A protein and the small-molecule ligand that binds it are described below.
Small molecule (SMILES): Cc1onc(O)c1C[C@H](N)C(=O)O

Sequence of chain 1.A:
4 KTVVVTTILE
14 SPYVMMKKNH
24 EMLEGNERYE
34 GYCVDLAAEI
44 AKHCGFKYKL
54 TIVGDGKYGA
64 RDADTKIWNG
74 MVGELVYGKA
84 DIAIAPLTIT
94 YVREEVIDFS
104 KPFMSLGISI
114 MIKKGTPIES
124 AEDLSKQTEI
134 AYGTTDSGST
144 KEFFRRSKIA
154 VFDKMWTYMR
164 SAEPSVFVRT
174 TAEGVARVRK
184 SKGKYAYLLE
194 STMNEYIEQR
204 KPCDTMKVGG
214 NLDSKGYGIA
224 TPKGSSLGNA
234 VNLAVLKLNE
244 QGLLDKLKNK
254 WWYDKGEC

Binding-site contacts:
Ligand atom OT2 contacts residue SER142 of chain 1.A at 3.8 Å.
Ligand atom CE2 contacts residue TYR220 of chain 1.A at 3.8 Å (hydrophobic).
Ligand atom CG contacts residue GLU193 of chain 1.A at 3.2 Å.
Ligand atom OT2 contacts residue ARG96 of chain 1.A at 2.8 Å (salt-bridge).
Ligand atom CB contacts residue GLU193 of chain 1.A at 3.9 Å.
Ligand atom CA contacts residue THR91 of chain 1.A at 3.5 Å.
Ligand atom CE2 contacts residue TYR61 of chain 1.A at 3.3 Å (hydrophobic).
Ligand atom N contacts residue TYR220 of chain 1.A at 3.5 Å.
Ligand atom CD2 contacts residue GLU193 of chain 1.A at 3.1 Å.
Ligand atom NE1 contacts residue LEU192 of chain 1.A at 3.6 Å.
Ligand atom N contacts residue SER142 of chain 1.A at 4.2 Å.
Ligand atom OT1 contacts residue GLY141 of chain 1.A at 3.2 Å.
Ligand atom C contacts residue THR91 of chain 1.A at 3.8 Å.
Ligand atom OE1 contacts residue GLU193 of chain 1.A at 4.1 Å.
Ligand atom OT2 contacts residue PRO89 of chain 1.A at 3.8 Å.
Ligand atom CE2 contacts residue MET196 of chain 1.A at 3.9 Å (hydrophobic).
Ligand atom OT2 contacts residue TYR61 of chain 1.A at 3.6 Å.
Ligand atom CB contacts residue TYR61 of chain 1.A at 3.7 Å (hydrophobic).
Ligand atom OT2 contacts residue LEU90 of chain 1.A at 3.5 Å.
Ligand atom CA contacts residue GLU193 of chain 1.A at 3.5 Å.
Ligand atom OT1 contacts residue TYR61 of chain 1.A at 3.4 Å.
Ligand atom C contacts residue ARG96 of chain 1.A at 3.5 Å.
Ligand atom CD1 contacts residue GLU193 of chain 1.A at 3.6 Å.
Ligand atom N contacts residue THR91 of chain 1.A at 2.8 Å (h-bond).
Ligand atom NE1 contacts residue GLU193 of chain 1.A at 3.0 Å (salt-bridge).
Ligand atom OE1 contacts residue THR143 of chain 1.A at 2.7 Å (h-bond).
Ligand atom CA contacts residue PRO89 of chain 1.A at 4.0 Å (hydrophobic).
Ligand atom CD1 contacts residue THR143 of chain 1.A at 3.7 Å.
Ligand atom CA contacts residue SER142 of chain 1.A at 3.4 Å.
Ligand atom OE2 contacts residue MET196 of chain 1.A at 3.6 Å.
Ligand atom N contacts residue GLU193 of chain 1.A at 2.7 Å (salt-bridge).
Ligand atom N contacts residue PRO89 of chain 1.A at 2.9 Å (h-bond).
Ligand atom OT1 contacts residue ARG96 of chain 1.A at 3.0 Å (salt-bridge).
Ligand atom C contacts residue TYR61 of chain 1.A at 3.6 Å (hydrophobic).
Ligand atom OT1 contacts residue SER142 of chain 1.A at 2.9 Å (h-bond).
Ligand atom CE2 contacts residue PRO89 of chain 1.A at 4.0 Å (hydrophobic).
Ligand atom C contacts residue SER142 of chain 1.A at 3.3 Å.
Ligand atom OT2 contacts residue THR91 of chain 1.A at 3.0 Å (h-bond).
Ligand atom CE2 contacts residue GLU193 of chain 1.A at 3.5 Å.
Ligand atom OE2 contacts residue GLU193 of chain 1.A at 3.4 Å (salt-bridge).